Sequence of chain 1.A:
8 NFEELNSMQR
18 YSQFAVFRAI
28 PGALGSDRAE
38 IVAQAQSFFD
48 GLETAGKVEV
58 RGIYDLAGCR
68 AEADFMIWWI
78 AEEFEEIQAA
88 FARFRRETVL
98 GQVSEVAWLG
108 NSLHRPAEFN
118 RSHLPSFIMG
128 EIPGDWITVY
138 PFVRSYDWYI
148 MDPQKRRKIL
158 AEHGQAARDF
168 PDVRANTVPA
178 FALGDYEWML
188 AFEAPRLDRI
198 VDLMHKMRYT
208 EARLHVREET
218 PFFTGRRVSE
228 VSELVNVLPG

Binding-site contacts:
Ligand atom C1B contacts residue HIS120 of chain 1.A at 3.4 Å.
Ligand atom CHA contacts residue HIS160 of chain 1.A at 3.5 Å.
Ligand atom CGB contacts residue ASN117 of chain 1.A at 3.5 Å.
Ligand atom FE contacts residue HIS160 of chain 1.A at 2.3 Å.
Ligand atom CMD contacts residue PHE189 of chain 1.A at 3.3 Å (hydrophobic).
Ligand atom CMA contacts residue PHE139 of chain 1.A at 3.4 Å (hydrophobic).
Ligand atom O1A contacts residue TRP145 of chain 1.A at 3.6 Å.
Ligand atom C2D contacts residue PHE189 of chain 1.A at 3.1 Å (hydrophobic).
Ligand atom CHD contacts residue PHE189 of chain 1.A at 3.4 Å (hydrophobic).
Ligand atom C4B contacts residue HIS120 of chain 1.A at 3.3 Å.
Ligand atom CMC contacts residue ALA164 of chain 1.A at 3.2 Å (hydrophobic).
Ligand atom NA contacts residue HIS160 of chain 1.A at 3.3 Å (h-bond).
Ligand atom C3B contacts residue HIS120 of chain 1.A at 3.2 Å.
Ligand atom CBD contacts residue TYR137 of chain 1.A at 3.4 Å (hydrophobic).
Ligand atom O1B contacts residue ASN117 of chain 1.A at 3.2 Å (h-bond).
Ligand atom CGC contacts residue HIS120 of chain 1.A at 3.3 Å.
Ligand atom CMB contacts residue HIS120 of chain 1.A at 3.4 Å.
Ligand atom O1A contacts residue ARG141 of chain 1.A at 2.7 Å (salt-bridge).
Ligand atom CBA contacts residue TRP185 of chain 1.A at 3.6 Å (hydrophobic).
Ligand atom O2D contacts residue ARG210 of chain 1.A at 3.0 Å (salt-bridge).
Ligand atom C4D contacts residue HIS160 of chain 1.A at 3.3 Å.
Ligand atom CMD contacts residue MET201 of chain 1.A at 3.2 Å (hydrophobic).
Ligand atom O1C contacts residue HIS120 of chain 1.A at 3.1 Å (h-bond).
Ligand atom C2B contacts residue HIS120 of chain 1.A at 3.4 Å.
Ligand atom C3D contacts residue PHE189 of chain 1.A at 3.5 Å (hydrophobic).
Ligand atom O2A contacts residue TRP145 of chain 1.A at 2.8 Å (h-bond).
Ligand atom CGD contacts residue ARG210 of chain 1.A at 3.5 Å.
Ligand atom O1D contacts residue MET204 of chain 1.A at 3.6 Å.
Ligand atom C1D contacts residue PHE189 of chain 1.A at 3.4 Å (hydrophobic).
Ligand atom NB contacts residue HIS160 of chain 1.A at 3.2 Å (h-bond).
Ligand atom C3C contacts residue ALA164 of chain 1.A at 3.6 Å (hydrophobic).
Ligand atom O2C contacts residue HIS120 of chain 1.A at 2.8 Å (h-bond).
Ligand atom ND contacts residue HIS160 of chain 1.A at 3.0 Å (h-bond).
Ligand atom CGA contacts residue TRP145 of chain 1.A at 3.5 Å (hydrophobic).
Ligand atom NB contacts residue HIS120 of chain 1.A at 3.5 Å.
Ligand atom CAD contacts residue LEU187 of chain 1.A at 3.6 Å (hydrophobic).
Ligand atom O2D contacts residue PHE139 of chain 1.A at 3.5 Å.
Ligand atom CAD contacts residue TYR137 of chain 1.A at 3.0 Å (hydrophobic).
Ligand atom CAB contacts residue HIS120 of chain 1.A at 3.2 Å.
Ligand atom NC contacts residue HIS160 of chain 1.A at 3.1 Å (h-bond).

This protein binds this small molecule.
Small molecule (SMILES): CC1=C(CCC(=O)O)C2=Cc3c(CCC(=O)O)c(C)c4n3[Fe@]35n6c(c(C)c(CCC(=O)O)c6=CC1=[N+]23)=CC1=[N+]5C(=C4)C(C)=C1CCC(=O)O